Sequence of chain 1.F:
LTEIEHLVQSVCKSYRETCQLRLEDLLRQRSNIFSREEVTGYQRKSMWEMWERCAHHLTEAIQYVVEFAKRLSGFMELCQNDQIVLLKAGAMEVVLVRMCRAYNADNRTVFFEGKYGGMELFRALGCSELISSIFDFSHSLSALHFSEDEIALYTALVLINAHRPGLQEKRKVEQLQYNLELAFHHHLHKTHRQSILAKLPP

Binding-site contacts:
Ligand atom N1 contacts residue LEU59 of chain 1.C at 3.8 Å.
Ligand atom C4 contacts residue PHE112 of chain 1.C at 3.5 Å (hydrophobic).
Ligand atom C13 contacts residue ILE135 of chain 1.C at 3.2 Å (hydrophobic).
Ligand atom C contacts residue PHE136 of chain 1.C at 3.5 Å (hydrophobic).
Ligand atom N2 contacts residue LEU59 of chain 1.C at 3.6 Å.
Ligand atom O1 contacts residue HIS58 of chain 1.C at 3.8 Å.
Ligand atom C18 contacts residue LEU131 of chain 1.C at 3.8 Å (hydrophobic).
Ligand atom C9 contacts residue PHE123 of chain 1.C at 3.6 Å (hydrophobic).
Ligand atom C24 contacts residue MET100 of chain 1.C at 3.6 Å (hydrophobic).
Ligand atom C8 contacts residue PHE113 of chain 1.C at 3.7 Å (hydrophobic).
Ligand atom C7 contacts residue PHE113 of chain 1.C at 3.7 Å (hydrophobic).
Ligand atom C3 contacts residue VAL111 of chain 1.C at 3.6 Å (hydrophobic).
Ligand atom F1 contacts residue GLU114 of chain 1.C at 3.4 Å.
Ligand atom N contacts residue MET100 of chain 1.C at 3.4 Å (h-bond).
Ligand atom C1 contacts residue PHE123 of chain 1.C at 3.4 Å (hydrophobic).
Ligand atom F1 contacts residue HIS58 of chain 1.C at 3.6 Å.
Ligand atom O contacts residue PHE123 of chain 1.C at 3.2 Å.
Ligand atom C27 contacts residue GLU114 of chain 1.C at 3.2 Å.
Ligand atom C10 contacts residue PHE123 of chain 1.C at 3.5 Å (hydrophobic).
Ligand atom C12 contacts residue ILE135 of chain 1.C at 3.5 Å (hydrophobic).
Ligand atom C30 contacts residue GLU114 of chain 1.C at 3.6 Å.
Ligand atom C14 contacts residue LEU59 of chain 1.C at 3.6 Å (hydrophobic).
Ligand atom C17 contacts residue LEU131 of chain 1.C at 3.5 Å (hydrophobic).
Ligand atom C24 contacts residue VAL96 of chain 1.C at 3.8 Å (hydrophobic).
Ligand atom C30 contacts residue PHE112 of chain 1.C at 3.7 Å (hydrophobic).
Ligand atom C15 contacts residue LEU59 of chain 1.C at 3.2 Å (hydrophobic).
Ligand atom C16 contacts residue CYS55 of chain 1.C at 3.8 Å (hydrophobic).
Ligand atom CL contacts residue LEU59 of chain 1.C at 3.5 Å.
Ligand atom F2 contacts residue GLY115 of chain 1.C at 3.2 Å.
Ligand atom C contacts residue PHE123 of chain 1.C at 3.8 Å (hydrophobic).
Ligand atom C2 contacts residue MET100 of chain 1.C at 3.4 Å (hydrophobic).
Ligand atom F2 contacts residue GLU114 of chain 1.C at 2.9 Å.
Ligand atom C27 contacts residue PHE113 of chain 1.C at 3.7 Å (hydrophobic).
Ligand atom F2 contacts residue PHE112 of chain 1.C at 2.9 Å.
Ligand atom C3 contacts residue MET100 of chain 1.C at 3.5 Å (hydrophobic).
Ligand atom C16 contacts residue LEU59 of chain 1.C at 3.8 Å (hydrophobic).
Ligand atom CL contacts residue PHE113 of chain 1.C at 3.8 Å.
Ligand atom C3 contacts residue PHE112 of chain 1.C at 3.5 Å (hydrophobic).
Ligand atom C26 contacts residue PHE113 of chain 1.C at 3.7 Å (hydrophobic).
Ligand atom C contacts residue VAL111 of chain 1.C at 3.8 Å (hydrophobic).

A small-molecule ligand and the protein it binds are described below.
Small molecule (SMILES): COc1nc2ccc([C@@](O)(c3ccc(C(F)(F)F)nc3)c3cncn3C)cc2c(Cl)c1Cc1ccc(-n2cccn2)cc1

Sequence of chain 1.C:
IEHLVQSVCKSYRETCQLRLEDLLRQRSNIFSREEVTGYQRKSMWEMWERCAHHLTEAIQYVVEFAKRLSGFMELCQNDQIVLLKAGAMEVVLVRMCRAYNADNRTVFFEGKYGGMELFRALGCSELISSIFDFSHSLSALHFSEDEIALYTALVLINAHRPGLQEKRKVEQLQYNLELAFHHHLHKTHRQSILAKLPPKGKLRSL